Sequence of chain 1.F:
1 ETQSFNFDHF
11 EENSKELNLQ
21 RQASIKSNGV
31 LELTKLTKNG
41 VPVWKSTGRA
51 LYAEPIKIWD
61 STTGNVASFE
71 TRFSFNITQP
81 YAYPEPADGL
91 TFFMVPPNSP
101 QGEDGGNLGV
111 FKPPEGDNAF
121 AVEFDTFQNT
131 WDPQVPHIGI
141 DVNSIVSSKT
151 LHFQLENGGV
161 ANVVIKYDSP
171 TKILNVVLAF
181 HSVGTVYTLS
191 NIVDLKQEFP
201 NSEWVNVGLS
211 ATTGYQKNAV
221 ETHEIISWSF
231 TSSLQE

Binding-site contacts:
Ligand atom C2 contacts residue PHE127 of chain 1.F at 4.4 Å (hydrophobic).
Ligand atom C2 contacts residue ASN129 of chain 1.F at 4.3 Å.
Ligand atom O3 contacts residue GLY106 of chain 1.F at 3.1 Å (h-bond).
Ligand atom C6 contacts residue ALA87 of chain 1.F at 4.3 Å (hydrophobic).
Ligand atom O3 contacts residue ASP88 of chain 1.F at 2.6 Å (salt-bridge).
Ligand atom O1 contacts residue PHE127 of chain 1.F at 3.7 Å.
Ligand atom O3 contacts residue ASN129 of chain 1.F at 3.2 Å (h-bond).
Ligand atom C4 contacts residue ALA87 of chain 1.F at 4.1 Å (hydrophobic).
Ligand atom C6 contacts residue PHE127 of chain 1.F at 4.2 Å (hydrophobic).
Ligand atom O3 contacts residue PHE127 of chain 1.F at 4.0 Å.
Ligand atom C7 contacts residue PHE127 of chain 1.F at 4.4 Å (hydrophobic).
Ligand atom O4 contacts residue ASP88 of chain 1.F at 3.0 Å (salt-bridge).
Ligand atom C4 contacts residue TYR215 of chain 1.F at 4.2 Å (hydrophobic).
Ligand atom O4 contacts residue ALA87 of chain 1.F at 4.2 Å.
Ligand atom C3 contacts residue ASP88 of chain 1.F at 3.6 Å.
Ligand atom C3 contacts residue PHE127 of chain 1.F at 3.3 Å (hydrophobic).
Ligand atom O6 contacts residue GLU85 of chain 1.F at 4.5 Å.
Ligand atom C5 contacts residue TYR215 of chain 1.F at 4.4 Å (hydrophobic).
Ligand atom C1 contacts residue TYR215 of chain 1.F at 4.2 Å (hydrophobic).
Ligand atom O4 contacts residue GLY214 of chain 1.F at 3.4 Å.
Ligand atom C1 contacts residue PHE127 of chain 1.F at 4.3 Å (hydrophobic).
Ligand atom O3 contacts residue GLY105 of chain 1.F at 4.1 Å.
Ligand atom O6 contacts residue ALA219 of chain 1.F at 4.0 Å.
Ligand atom O2 contacts residue TYR215 of chain 1.F at 3.9 Å.
Ligand atom O5 contacts residue TYR215 of chain 1.F at 3.8 Å.
Ligand atom O5 contacts residue PHE127 of chain 1.F at 4.3 Å.
Ligand atom C6 contacts residue GLY214 of chain 1.F at 4.3 Å.
Ligand atom C3 contacts residue ASN129 of chain 1.F at 3.7 Å.
Ligand atom C4 contacts residue PHE127 of chain 1.F at 3.4 Å (hydrophobic).
Ligand atom C2 contacts residue TYR215 of chain 1.F at 3.6 Å (hydrophobic).
Ligand atom C5 contacts residue PHE127 of chain 1.F at 3.3 Å (hydrophobic).
Ligand atom C4 contacts residue GLY214 of chain 1.F at 4.5 Å.
Ligand atom C6 contacts residue TYR215 of chain 1.F at 3.9 Å (hydrophobic).
Ligand atom O6 contacts residue PHE127 of chain 1.F at 4.2 Å.
Ligand atom C6 contacts residue ALA219 of chain 1.F at 3.8 Å (hydrophobic).
Ligand atom O4 contacts residue TYR215 of chain 1.F at 2.9 Å (h-bond).
Ligand atom C4 contacts residue ASP88 of chain 1.F at 3.5 Å.
Ligand atom O2 contacts residue ASN129 of chain 1.F at 3.7 Å.

This protein binds this small molecule.
Small molecule (SMILES): CO[C@H]1O[C@H](CO)[C@H](O)[C@H](O)[C@H]1O